Sequence of chain 2.B:
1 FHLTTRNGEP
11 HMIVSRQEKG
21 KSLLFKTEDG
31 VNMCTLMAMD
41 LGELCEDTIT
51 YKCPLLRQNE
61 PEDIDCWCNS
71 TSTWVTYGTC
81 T

Binding-site contacts:
Ligand atom C3 contacts residue BMA1 of chain 2.P at 2.5 Å.
Ligand atom O3 contacts residue BMA1 of chain 2.P at 1.1 Å.
Ligand atom C1 contacts residue NAG1 of chain 2.N at 1.7 Å.
Ligand atom O5 contacts residue NAG1 of chain 2.N at 2.5 Å (h-bond).
Ligand atom C2 contacts residue BMA1 of chain 2.P at 3.2 Å.
Ligand atom C4 contacts residue BMA1 of chain 2.P at 3.6 Å.
Ligand atom C2 contacts residue NAG1 of chain 2.N at 2.9 Å.
Ligand atom C2 contacts residue HIS2 of chain 2.B at 4.5 Å.
Ligand atom O2 contacts residue NAG1 of chain 2.N at 3.4 Å (h-bond).
Ligand atom O2 contacts residue BMA1 of chain 2.P at 3.0 Å (h-bond).
Ligand atom C5 contacts residue NAG1 of chain 2.N at 3.8 Å.
Ligand atom O6 contacts residue NAG1 of chain 2.N at 4.5 Å.
Ligand atom O2 contacts residue HIS2 of chain 2.B at 3.4 Å (h-bond).
Ligand atom C3 contacts residue NAG1 of chain 2.N at 4.1 Å.
Ligand atom O4 contacts residue BMA1 of chain 2.P at 4.0 Å.

This protein binds this small molecule.
Small molecule (SMILES): OC[C@H]1O[C@@H](O)[C@@H](O)[C@@H](O)[C@@H]1O